Sequence of chain 1.UA:
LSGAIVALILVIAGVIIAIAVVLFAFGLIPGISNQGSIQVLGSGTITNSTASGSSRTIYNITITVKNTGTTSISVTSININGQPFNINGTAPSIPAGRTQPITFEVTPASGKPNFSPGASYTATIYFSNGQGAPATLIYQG

A protein and the small-molecule ligand that binds it are described below.
Small molecule (SMILES): CC(=O)N[C@H]1[C@H](O[C@H]2[C@H](O)[C@@H](NC(C)=O)CO[C@@H]2CO)O[C@H](CO)[C@@H](O)[C@@H]1O[C@@H]1O[C@H](CS(=O)(=O)O)[C@@H](O)[C@H](O)[C@H]1O

Binding-site contacts:
Ligand atom C8 contacts residue TYR59 of chain 1.UA at 3.2 Å (hydrophobic).
Ligand atom C1 contacts residue ASN48 of chain 1.UA at 1.5 Å.
Ligand atom C7 contacts residue TYR139 of chain 1.UA at 4.0 Å (hydrophobic).
Ligand atom O3 contacts residue LYS112 of chain 1.UA at 3.8 Å.
Ligand atom C8 contacts residue THR50 of chain 1.UA at 3.6 Å.
Ligand atom C6 contacts residue GLY53 of chain 1.UA at 3.8 Å.
Ligand atom C8 contacts residue TYR139 of chain 1.UA at 3.5 Å (hydrophobic).
Ligand atom C8 contacts residue PHE115 of chain 1.UA at 3.9 Å (hydrophobic).
Ligand atom C8 contacts residue ASN48 of chain 1.UA at 4.4 Å.
Ligand atom C4 contacts residue ASN48 of chain 1.UA at 4.3 Å.
Ligand atom C8 contacts residue SER55 of chain 1.UA at 2.9 Å.
Ligand atom C8 contacts residue ASN114 of chain 1.UA at 4.1 Å.
Ligand atom C7 contacts residue SER55 of chain 1.UA at 4.3 Å.
Ligand atom O6 contacts residue SER52 of chain 1.UA at 4.3 Å.
Ligand atom N2 contacts residue GLY53 of chain 1.UA at 3.8 Å.
Ligand atom C6 contacts residue THR50 of chain 1.UA at 3.5 Å.
Ligand atom C5 contacts residue THR50 of chain 1.UA at 3.4 Å.
Ligand atom C7 contacts residue THR57 of chain 1.UA at 3.8 Å.
Ligand atom C7 contacts residue TYR59 of chain 1.UA at 3.3 Å (hydrophobic).
Ligand atom C2 contacts residue ASN48 of chain 1.UA at 2.5 Å.
Ligand atom O7 contacts residue THR57 of chain 1.UA at 3.2 Å.
Ligand atom O5 contacts residue THR50 of chain 1.UA at 3.4 Å.
Ligand atom O5 contacts residue ASN48 of chain 1.UA at 2.4 Å (h-bond).
Ligand atom C7 contacts residue ASN48 of chain 1.UA at 3.4 Å.
Ligand atom O1S6 contacts residue SER52 of chain 1.UA at 3.4 Å (h-bond).
Ligand atom C1 contacts residue THR50 of chain 1.UA at 4.0 Å.
Ligand atom N2 contacts residue TYR139 of chain 1.UA at 3.9 Å.
Ligand atom C6 contacts residue SER52 of chain 1.UA at 4.0 Å.
Ligand atom C5 contacts residue ASN48 of chain 1.UA at 3.7 Å.
Ligand atom C3 contacts residue ASN48 of chain 1.UA at 3.8 Å.
Ligand atom C7 contacts residue GLY53 of chain 1.UA at 4.2 Å.
Ligand atom O1S6 contacts residue GLY53 of chain 1.UA at 3.9 Å.
Ligand atom C8 contacts residue GLY53 of chain 1.UA at 3.5 Å.
Ligand atom N2 contacts residue ASN48 of chain 1.UA at 2.8 Å (h-bond).
Ligand atom O7 contacts residue ASN48 of chain 1.UA at 3.5 Å (h-bond).
Ligand atom C8 contacts residue THR57 of chain 1.UA at 3.9 Å.
Ligand atom O7 contacts residue TYR59 of chain 1.UA at 2.6 Å (h-bond).